Binding-site contacts:
Ligand atom CAF contacts residue MET40 of chain 2.B at 3.6 Å (hydrophobic).
Ligand atom CBB contacts residue MET1 of chain 2.B at 3.6 Å (hydrophobic).
Ligand atom CAK contacts residue TYR83 of chain 2.B at 3.3 Å (hydrophobic).
Ligand atom CBG contacts residue HIS105 of chain 2.B at 3.3 Å.
Ligand atom CAT contacts residue ARG138 of chain 2.B at 3.5 Å.
Ligand atom OAA contacts residue SER136 of chain 2.B at 3.1 Å (h-bond).
Ligand atom CBP contacts residue ARG138 of chain 2.B at 3.7 Å.
Ligand atom CBJ contacts residue SER136 of chain 2.B at 3.2 Å.
Ligand atom OBH contacts residue TRP74 of chain 2.B at 3.1 Å (h-bond).
Ligand atom OAB contacts residue ARG138 of chain 2.B at 2.7 Å (salt-bridge).
Ligand atom CBF contacts residue TRP74 of chain 2.B at 3.4 Å (hydrophobic).
Ligand atom CAP contacts residue LEU148 of chain 2.B at 3.6 Å (hydrophobic).
Ligand atom OAB contacts residue ARG116 of chain 2.B at 3.0 Å (salt-bridge).
Ligand atom CAW contacts residue TRP74 of chain 2.B at 3.4 Å (hydrophobic).
Ligand atom CAP contacts residue LEU101 of chain 2.B at 3.6 Å (hydrophobic).
Ligand atom CAG contacts residue SER111 of chain 2.B at 3.3 Å.
Ligand atom OAA contacts residue ARG138 of chain 2.B at 2.7 Å (salt-bridge).
Ligand atom CBK contacts residue ARG138 of chain 2.B at 3.3 Å.
Ligand atom CBB contacts residue LEU141 of chain 2.B at 3.7 Å (hydrophobic).
Ligand atom CAX contacts residue LEU4 of chain 2.B at 3.5 Å (hydrophobic).
Ligand atom OAD contacts residue MET1 of chain 2.B at 3.4 Å.
Ligand atom CBJ contacts residue TYR134 of chain 2.B at 3.6 Å (hydrophobic).
Ligand atom OAC contacts residue SER136 of chain 2.B at 2.6 Å (h-bond).
Ligand atom CAE contacts residue ARG107 of chain 1.B at 3.5 Å.
Ligand atom CAO contacts residue TRP74 of chain 2.B at 3.3 Å (hydrophobic).
Ligand atom CAR contacts residue VAL108 of chain 2.B at 3.6 Å (hydrophobic).
Ligand atom CBC contacts residue HIS105 of chain 2.B at 3.5 Å.
Ligand atom OAD contacts residue TYR2 of chain 2.B at 3.0 Å (h-bond).
Ligand atom CAR contacts residue TYR83 of chain 2.B at 3.2 Å (hydrophobic).
Ligand atom CBJ contacts residue ARG138 of chain 2.B at 3.5 Å.
Ligand atom OAC contacts residue TYR134 of chain 2.B at 2.5 Å (h-bond).
Ligand atom CAX contacts residue TYR83 of chain 2.B at 3.5 Å (hydrophobic).
Ligand atom CAR contacts residue LEU4 of chain 2.B at 3.6 Å (hydrophobic).
Ligand atom OAC contacts residue PRO118 of chain 2.B at 3.7 Å.
Ligand atom CAF contacts residue PHE112 of chain 2.B at 3.2 Å (hydrophobic).
Ligand atom CAE contacts residue SER111 of chain 2.B at 3.5 Å.
Ligand atom CBL contacts residue TRP74 of chain 2.B at 3.4 Å (hydrophobic).
Ligand atom CAX contacts residue VAL108 of chain 2.B at 3.6 Å (hydrophobic).
Ligand atom CAG contacts residue ARG107 of chain 1.B at 3.3 Å.
Ligand atom CAI contacts residue PHE97 of chain 2.B at 3.4 Å (hydrophobic).

The small molecule below binds the protein below.
Small molecule (SMILES): O=C(O)CCCCN(CCc1ccccc1OCc1ccc(-c2ccc(Oc3ccccc3)cc2)cc1)Cc1ccc(C(=O)O)cc1

Sequence of chain 2.B:
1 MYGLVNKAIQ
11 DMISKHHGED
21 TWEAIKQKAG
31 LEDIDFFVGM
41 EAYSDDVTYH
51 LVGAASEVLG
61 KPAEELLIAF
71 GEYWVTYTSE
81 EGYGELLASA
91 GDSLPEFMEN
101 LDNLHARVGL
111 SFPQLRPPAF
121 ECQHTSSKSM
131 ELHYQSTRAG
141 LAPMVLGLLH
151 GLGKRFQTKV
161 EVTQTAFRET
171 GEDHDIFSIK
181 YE

Sequence of chain 1.B:
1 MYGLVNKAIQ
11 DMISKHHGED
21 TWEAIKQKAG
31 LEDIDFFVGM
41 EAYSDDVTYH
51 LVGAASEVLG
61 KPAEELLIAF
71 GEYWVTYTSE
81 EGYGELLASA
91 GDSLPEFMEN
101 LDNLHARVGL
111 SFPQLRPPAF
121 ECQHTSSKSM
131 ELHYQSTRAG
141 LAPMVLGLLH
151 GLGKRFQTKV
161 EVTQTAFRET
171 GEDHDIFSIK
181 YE